A small-molecule ligand and the protein it binds are described below.
Small molecule (SMILES): CC(=O)N[C@H]1[C@H](O[C@H]2[C@H](O)[C@@H](NC(C)=O)CO[C@@H]2CO)O[C@H](CO)[C@@H](O)[C@@H]1O

Binding-site contacts:
Ligand atom C2 contacts residue TYR93 of chain 3.E at 3.8 Å (hydrophobic).
Ligand atom C8 contacts residue ASP150 of chain 3.E at 4.3 Å.
Ligand atom C7 contacts residue TYR93 of chain 3.E at 4.3 Å (hydrophobic).
Ligand atom C3 contacts residue VAL94 of chain 3.E at 4.4 Å (hydrophobic).
Ligand atom C5 contacts residue ASN182 of chain 3.E at 3.6 Å.
Ligand atom C1 contacts residue ASN182 of chain 3.E at 1.4 Å.
Ligand atom O4 contacts residue VAL94 of chain 3.E at 3.7 Å.
Ligand atom N2 contacts residue ASN182 of chain 3.E at 2.9 Å (h-bond).
Ligand atom O5 contacts residue ASN182 of chain 3.E at 2.4 Å (h-bond).
Ligand atom C4 contacts residue ASN182 of chain 3.E at 4.3 Å.
Ligand atom C7 contacts residue TRP154 of chain 3.E at 4.5 Å (hydrophobic).
Ligand atom C2 contacts residue ASN182 of chain 3.E at 2.5 Å.
Ligand atom C8 contacts residue TYR93 of chain 3.E at 4.4 Å (hydrophobic).
Ligand atom C3 contacts residue TYR93 of chain 3.E at 3.8 Å (hydrophobic).
Ligand atom C8 contacts residue ASN182 of chain 3.E at 4.3 Å.
Ligand atom O7 contacts residue TRP154 of chain 3.E at 4.5 Å.
Ligand atom C3 contacts residue ASN182 of chain 3.E at 3.8 Å.
Ligand atom C8 contacts residue TRP154 of chain 3.E at 3.6 Å (hydrophobic).
Ligand atom O7 contacts residue VAL94 of chain 3.E at 3.5 Å.
Ligand atom C1 contacts residue TYR93 of chain 3.E at 3.8 Å (hydrophobic).
Ligand atom C2 contacts residue VAL94 of chain 3.E at 4.3 Å (hydrophobic).
Ligand atom O7 contacts residue LEU70 of chain 3.E at 3.7 Å.
Ligand atom N2 contacts residue TYR93 of chain 3.E at 3.3 Å (h-bond).
Ligand atom C7 contacts residue ASN182 of chain 3.E at 3.1 Å.
Ligand atom O3 contacts residue VAL94 of chain 3.E at 4.5 Å.
Ligand atom O7 contacts residue ASN182 of chain 3.E at 2.9 Å (h-bond).

Sequence of chain 3.E:
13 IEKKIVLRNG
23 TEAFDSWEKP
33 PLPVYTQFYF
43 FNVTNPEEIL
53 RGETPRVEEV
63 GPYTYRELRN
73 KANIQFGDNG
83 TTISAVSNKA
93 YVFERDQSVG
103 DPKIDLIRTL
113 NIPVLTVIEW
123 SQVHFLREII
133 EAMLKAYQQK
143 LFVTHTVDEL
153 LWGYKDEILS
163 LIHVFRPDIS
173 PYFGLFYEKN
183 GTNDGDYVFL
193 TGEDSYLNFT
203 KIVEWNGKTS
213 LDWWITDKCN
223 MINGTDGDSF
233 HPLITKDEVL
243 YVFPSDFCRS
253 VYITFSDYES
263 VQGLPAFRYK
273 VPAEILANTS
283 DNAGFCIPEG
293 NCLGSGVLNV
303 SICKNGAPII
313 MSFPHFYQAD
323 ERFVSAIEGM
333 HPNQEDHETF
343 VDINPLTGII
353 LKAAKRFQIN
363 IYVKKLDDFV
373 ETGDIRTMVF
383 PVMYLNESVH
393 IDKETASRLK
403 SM